Binding-site contacts:
Ligand atom C8 contacts residue ASP118 of chain 4.B at 4.4 Å.
Ligand atom O6 contacts residue GLN313 of chain 1.B at 3.9 Å.
Ligand atom C2 contacts residue ASN119 of chain 4.B at 2.2 Å.
Ligand atom O7 contacts residue ASN119 of chain 4.B at 3.0 Å (h-bond).
Ligand atom C1 contacts residue ASN119 of chain 4.B at 1.4 Å.
Ligand atom C1 contacts residue LYS135 of chain 4.B at 4.3 Å.
Ligand atom C5 contacts residue ASN119 of chain 4.B at 3.7 Å.
Ligand atom C7 contacts residue ASN119 of chain 4.B at 3.0 Å.
Ligand atom C3 contacts residue ASN119 of chain 4.B at 3.6 Å.
Ligand atom C1 contacts residue SER377 of chain 1.B at 4.0 Å.
Ligand atom C6 contacts residue VAL375 of chain 1.B at 3.8 Å (hydrophobic).
Ligand atom C5 contacts residue VAL375 of chain 1.B at 3.3 Å (hydrophobic).
Ligand atom O6 contacts residue GLY376 of chain 1.B at 2.6 Å (h-bond).
Ligand atom C1 contacts residue VAL375 of chain 1.B at 3.7 Å (hydrophobic).
Ligand atom O5 contacts residue GLY376 of chain 1.B at 3.2 Å.
Ligand atom N2 contacts residue ASN119 of chain 4.B at 2.7 Å (h-bond).
Ligand atom O5 contacts residue ASN119 of chain 4.B at 2.4 Å (h-bond).
Ligand atom C1 contacts residue GLY376 of chain 1.B at 3.8 Å.
Ligand atom C8 contacts residue ASN119 of chain 4.B at 4.2 Å.
Ligand atom C5 contacts residue GLY376 of chain 1.B at 3.8 Å.
Ligand atom O6 contacts residue SER377 of chain 1.B at 4.5 Å.
Ligand atom O5 contacts residue SER377 of chain 1.B at 3.5 Å (h-bond).
Ligand atom N2 contacts residue LYS135 of chain 4.B at 4.3 Å.
Ligand atom C6 contacts residue GLY376 of chain 1.B at 3.4 Å.
Ligand atom O5 contacts residue VAL375 of chain 1.B at 3.4 Å (h-bond).
Ligand atom C6 contacts residue SER377 of chain 1.B at 4.4 Å.
Ligand atom O6 contacts residue VAL375 of chain 1.B at 3.1 Å (h-bond).
Ligand atom C4 contacts residue ASN119 of chain 4.B at 4.1 Å.
Ligand atom O7 contacts residue ASP118 of chain 4.B at 4.4 Å.

The protein below binds the small molecule below.
Small molecule (SMILES): CC(=O)N[C@@H]1[C@@H](O)[C@H](O)[C@@H](CO)O[C@H]1O

Sequence of chain 1.B:
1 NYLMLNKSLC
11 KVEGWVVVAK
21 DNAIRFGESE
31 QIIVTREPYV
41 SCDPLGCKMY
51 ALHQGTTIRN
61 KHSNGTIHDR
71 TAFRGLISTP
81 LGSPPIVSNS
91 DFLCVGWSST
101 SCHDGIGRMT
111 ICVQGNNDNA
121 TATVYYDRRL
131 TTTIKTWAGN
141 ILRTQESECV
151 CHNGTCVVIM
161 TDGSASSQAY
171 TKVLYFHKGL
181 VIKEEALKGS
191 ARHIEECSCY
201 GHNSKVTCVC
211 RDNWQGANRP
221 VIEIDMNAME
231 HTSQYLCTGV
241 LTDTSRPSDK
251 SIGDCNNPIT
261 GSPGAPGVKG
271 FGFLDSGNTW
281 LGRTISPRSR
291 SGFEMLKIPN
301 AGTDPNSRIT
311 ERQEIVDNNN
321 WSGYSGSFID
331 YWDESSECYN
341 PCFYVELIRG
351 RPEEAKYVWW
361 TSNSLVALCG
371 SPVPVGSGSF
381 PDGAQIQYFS

Sequence of chain 4.B:
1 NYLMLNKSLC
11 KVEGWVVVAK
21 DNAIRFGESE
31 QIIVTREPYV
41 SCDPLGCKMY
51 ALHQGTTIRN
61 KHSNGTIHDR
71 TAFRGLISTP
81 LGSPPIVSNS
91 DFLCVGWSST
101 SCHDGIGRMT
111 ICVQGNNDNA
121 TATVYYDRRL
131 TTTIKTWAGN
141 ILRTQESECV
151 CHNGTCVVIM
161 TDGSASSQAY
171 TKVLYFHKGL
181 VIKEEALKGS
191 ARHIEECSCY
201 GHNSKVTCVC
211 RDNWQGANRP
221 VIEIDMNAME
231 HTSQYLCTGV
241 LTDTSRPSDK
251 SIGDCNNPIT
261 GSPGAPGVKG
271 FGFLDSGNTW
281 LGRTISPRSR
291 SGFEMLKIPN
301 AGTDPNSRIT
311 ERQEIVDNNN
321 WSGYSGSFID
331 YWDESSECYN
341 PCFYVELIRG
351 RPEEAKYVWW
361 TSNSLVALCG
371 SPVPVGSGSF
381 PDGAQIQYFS